Sequence of chain 1.A:
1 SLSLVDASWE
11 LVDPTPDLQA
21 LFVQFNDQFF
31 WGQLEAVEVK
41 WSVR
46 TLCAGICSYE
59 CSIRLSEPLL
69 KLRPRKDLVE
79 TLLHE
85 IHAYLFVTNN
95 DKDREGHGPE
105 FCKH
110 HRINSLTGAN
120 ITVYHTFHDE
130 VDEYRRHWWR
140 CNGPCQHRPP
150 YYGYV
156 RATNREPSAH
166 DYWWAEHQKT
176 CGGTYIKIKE

A small-molecule ligand and the protein it binds are described below.
Small molecule (SMILES): Nc1ccn([C@H]2C[C@H](O[P](=O)(O)OC[C@H]3O[C@@H](n4ccc(N)nc4=O)C[C@@H]3O)[C@@H](COP(=O)(O)O)O2)c(=O)n1

Binding-site contacts:
Ligand atom N1 contacts residue TYR150 of chain 1.A at 3.5 Å.
Ligand atom OP1 contacts residue ARG156 of chain 1.A at 3.0 Å (salt-bridge).
Ligand atom OP3 contacts residue ALA157 of chain 1.A at 2.7 Å (h-bond).
Ligand atom OP2 contacts residue VAL154 of chain 1.A at 3.7 Å.
Ligand atom N1 contacts residue TRP168 of chain 1.A at 3.9 Å.
Ligand atom C6 contacts residue TRP168 of chain 1.A at 3.7 Å (hydrophobic).
Ligand atom C4' contacts residue TYR150 of chain 1.A at 3.4 Å (hydrophobic).
Ligand atom C2 contacts residue TRP168 of chain 1.A at 4.0 Å (hydrophobic).
Ligand atom OP2 contacts residue ARG134 of chain 1.A at 3.7 Å.
Ligand atom C5 contacts residue TRP168 of chain 1.A at 3.3 Å (hydrophobic).
Ligand atom OP3 contacts residue THR158 of chain 1.A at 3.5 Å (h-bond).
Ligand atom OP2 contacts residue ARG156 of chain 1.A at 3.1 Å (salt-bridge).
Ligand atom C2 contacts residue TYR150 of chain 1.A at 3.6 Å (hydrophobic).
Ligand atom N4 contacts residue TRP168 of chain 1.A at 3.5 Å.
Ligand atom P contacts residue ARG156 of chain 1.A at 3.8 Å.
Ligand atom O2 contacts residue TRP168 of chain 1.A at 4.1 Å.
Ligand atom O4' contacts residue TYR150 of chain 1.A at 3.1 Å.
Ligand atom O5' contacts residue TRP168 of chain 1.A at 3.9 Å.
Ligand atom OP1 contacts residue TRP168 of chain 1.A at 2.9 Å (h-bond).
Ligand atom P contacts residue ALA157 of chain 1.A at 3.1 Å.
Ligand atom C1' contacts residue TYR150 of chain 1.A at 3.2 Å (hydrophobic).
Ligand atom C6 contacts residue TYR150 of chain 1.A at 4.1 Å (hydrophobic).
Ligand atom C5' contacts residue ARG156 of chain 1.A at 4.1 Å.
Ligand atom N4 contacts residue TYR180 of chain 1.A at 3.2 Å (h-bond).
Ligand atom N3 contacts residue TRP168 of chain 1.A at 3.8 Å.
Ligand atom C3' contacts residue TYR167 of chain 1.A at 3.8 Å (hydrophobic).
Ligand atom C4 contacts residue TRP168 of chain 1.A at 3.3 Å (hydrophobic).
Ligand atom OP2 contacts residue ALA157 of chain 1.A at 2.5 Å (h-bond).
Ligand atom C3' contacts residue TYR150 of chain 1.A at 3.9 Å (hydrophobic).
Ligand atom OP1 contacts residue ALA157 of chain 1.A at 3.8 Å.
Ligand atom OP2 contacts residue MLZ155 of chain 1.A at 4.0 Å.
Ligand atom N4 contacts residue HIS172 of chain 1.A at 3.5 Å.
Ligand atom OP3 contacts residue ARG156 of chain 1.A at 3.6 Å.
Ligand atom C2' contacts residue TYR167 of chain 1.A at 3.7 Å (hydrophobic).
Ligand atom C2' contacts residue TRP168 of chain 1.A at 3.3 Å (hydrophobic).
Ligand atom O3' contacts residue TYR167 of chain 1.A at 3.4 Å (h-bond).
Ligand atom C5 contacts residue VAL154 of chain 1.A at 4.1 Å (hydrophobic).
Ligand atom O2 contacts residue TYR150 of chain 1.A at 3.6 Å.
Ligand atom P contacts residue TRP168 of chain 1.A at 4.1 Å.
Ligand atom O3' contacts residue TYR150 of chain 1.A at 3.4 Å (h-bond).